Sequence of chain 1.B:
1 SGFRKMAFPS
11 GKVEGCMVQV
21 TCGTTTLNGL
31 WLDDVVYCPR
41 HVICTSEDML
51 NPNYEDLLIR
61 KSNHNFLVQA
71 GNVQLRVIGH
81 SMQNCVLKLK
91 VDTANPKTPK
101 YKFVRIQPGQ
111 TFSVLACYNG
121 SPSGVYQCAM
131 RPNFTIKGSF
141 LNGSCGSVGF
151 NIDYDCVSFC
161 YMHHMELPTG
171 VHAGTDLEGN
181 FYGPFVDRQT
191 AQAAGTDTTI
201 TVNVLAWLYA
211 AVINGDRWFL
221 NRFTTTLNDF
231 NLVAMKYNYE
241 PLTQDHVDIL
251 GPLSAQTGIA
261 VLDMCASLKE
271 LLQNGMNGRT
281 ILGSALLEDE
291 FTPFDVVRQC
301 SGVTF

This small molecule binds to this protein.
Small molecule (SMILES): CO[C@@H](C(=O)Nc1cncc2ccccc12)c1ccc(Cl)c(Cl)c1

Binding-site contacts:
Ligand atom CL1 contacts residue MET165 of chain 1.A at 3.6 Å.
Ligand atom C7 contacts residue ASN142 of chain 1.A at 3.8 Å.
Ligand atom O1 contacts residue MET165 of chain 1.A at 3.7 Å.
Ligand atom C17 contacts residue HIS41 of chain 1.A at 3.7 Å.
Ligand atom C11 contacts residue ASN142 of chain 1.A at 3.8 Å.
Ligand atom C17 contacts residue MET165 of chain 1.A at 3.8 Å (hydrophobic).
Ligand atom O1 contacts residue GLU166 of chain 1.A at 3.2 Å (salt-bridge).
Ligand atom N contacts residue CYS145 of chain 1.A at 3.7 Å.
Ligand atom C14 contacts residue GLN189 of chain 1.A at 3.2 Å.
Ligand atom C16 contacts residue MET165 of chain 1.A at 3.6 Å (hydrophobic).
Ligand atom C13 contacts residue GLN189 of chain 1.A at 3.8 Å.
Ligand atom CL1 contacts residue HIS41 of chain 1.A at 3.5 Å.
Ligand atom N1 contacts residue PHE140 of chain 1.A at 3.6 Å.
Ligand atom C17 contacts residue HIS164 of chain 1.A at 3.3 Å.
Ligand atom CL contacts residue GLN189 of chain 1.A at 3.5 Å.
Ligand atom C6 contacts residue PHE140 of chain 1.A at 3.8 Å (hydrophobic).
Ligand atom C7 contacts residue LEU141 of chain 1.A at 3.8 Å (hydrophobic).
Ligand atom C7 contacts residue PHE140 of chain 1.A at 3.5 Å (hydrophobic).
Ligand atom C5 contacts residue PHE140 of chain 1.A at 3.4 Å (hydrophobic).
Ligand atom CL contacts residue ARG188 of chain 1.A at 3.1 Å.
Ligand atom C6 contacts residue GLU166 of chain 1.A at 3.6 Å.
Ligand atom C7 contacts residue GLU166 of chain 1.A at 3.3 Å.
Ligand atom C5 contacts residue LEU141 of chain 1.A at 3.6 Å (hydrophobic).
Ligand atom C14 contacts residue DMS1 of chain 1.E at 3.8 Å.
Ligand atom CL1 contacts residue ASP187 of chain 1.A at 3.6 Å.
Ligand atom C3 contacts residue ASN142 of chain 1.A at 3.8 Å.
Ligand atom C10 contacts residue ASN142 of chain 1.A at 3.4 Å.
Ligand atom C4 contacts residue HIS163 of chain 1.A at 3.0 Å.
Ligand atom CL1 contacts residue HIS164 of chain 1.A at 3.6 Å.
Ligand atom C contacts residue ASN142 of chain 1.A at 3.8 Å.
Ligand atom N1 contacts residue SER144 of chain 1.A at 3.4 Å (h-bond).
Ligand atom N contacts residue ASN142 of chain 1.A at 3.4 Å (h-bond).
Ligand atom C4 contacts residue SER144 of chain 1.A at 3.8 Å.
Ligand atom C5 contacts residue HIS163 of chain 1.A at 3.7 Å.
Ligand atom CL contacts residue MET165 of chain 1.A at 2.9 Å.
Ligand atom C15 contacts residue MET165 of chain 1.A at 3.3 Å (hydrophobic).
Ligand atom C5 contacts residue GLU166 of chain 1.A at 3.4 Å.
Ligand atom N1 contacts residue HIS163 of chain 1.A at 2.5 Å (h-bond).
Ligand atom C6 contacts residue LEU141 of chain 1.A at 3.6 Å (hydrophobic).
Ligand atom CL contacts residue ASP187 of chain 1.A at 3.7 Å.

Sequence of chain 1.A:
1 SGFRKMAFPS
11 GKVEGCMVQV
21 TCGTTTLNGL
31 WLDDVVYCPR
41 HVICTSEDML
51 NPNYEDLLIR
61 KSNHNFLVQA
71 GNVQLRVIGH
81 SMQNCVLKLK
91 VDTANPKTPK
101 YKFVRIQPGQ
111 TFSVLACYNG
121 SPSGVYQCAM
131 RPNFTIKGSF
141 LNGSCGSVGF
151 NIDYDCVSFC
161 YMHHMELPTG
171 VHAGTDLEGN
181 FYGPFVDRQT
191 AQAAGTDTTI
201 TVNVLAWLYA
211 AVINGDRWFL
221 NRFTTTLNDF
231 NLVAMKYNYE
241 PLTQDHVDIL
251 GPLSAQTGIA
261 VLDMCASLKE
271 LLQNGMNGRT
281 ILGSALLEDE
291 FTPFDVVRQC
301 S